Sequence of chain 1.A:
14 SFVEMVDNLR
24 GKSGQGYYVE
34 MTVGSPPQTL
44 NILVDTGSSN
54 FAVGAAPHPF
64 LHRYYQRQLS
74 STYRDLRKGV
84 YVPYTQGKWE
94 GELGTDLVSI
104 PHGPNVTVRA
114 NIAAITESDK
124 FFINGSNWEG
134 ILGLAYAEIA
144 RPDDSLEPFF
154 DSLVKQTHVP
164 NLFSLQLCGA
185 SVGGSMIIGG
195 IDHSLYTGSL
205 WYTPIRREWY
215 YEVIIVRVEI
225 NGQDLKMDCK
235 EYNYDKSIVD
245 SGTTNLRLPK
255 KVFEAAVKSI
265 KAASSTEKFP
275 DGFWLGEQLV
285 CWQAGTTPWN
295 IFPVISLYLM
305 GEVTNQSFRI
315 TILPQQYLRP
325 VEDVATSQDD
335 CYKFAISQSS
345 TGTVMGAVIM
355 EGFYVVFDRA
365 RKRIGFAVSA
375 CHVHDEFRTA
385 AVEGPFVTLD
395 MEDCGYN

Binding-site contacts:
Ligand atom C19 contacts residue ILE126 of chain 1.A at 3.8 Å (hydrophobic).
Ligand atom O37 contacts residue GLN89 of chain 1.A at 3.0 Å (h-bond).
Ligand atom C67 contacts residue GLY50 of chain 1.A at 3.4 Å.
Ligand atom C38 contacts residue GLN89 of chain 1.A at 3.6 Å.
Ligand atom C13 contacts residue GLY246 of chain 1.A at 3.7 Å.
Ligand atom O37 contacts residue THR88 of chain 1.A at 3.4 Å.
Ligand atom C56 contacts residue THR88 of chain 1.A at 3.8 Å.
Ligand atom C22 contacts residue GLY246 of chain 1.A at 3.6 Å.
Ligand atom O49 contacts residue ASP244 of chain 1.A at 2.6 Å (salt-bridge).
Ligand atom N62 contacts residue GLY50 of chain 1.A at 2.9 Å (h-bond).
Ligand atom O49 contacts residue ASP48 of chain 1.A at 2.5 Å (salt-bridge).
Ligand atom C28 contacts residue THR248 of chain 1.A at 3.5 Å.
Ligand atom C5 contacts residue GLY246 of chain 1.A at 3.7 Å.
Ligand atom C64 contacts residue TYR214 of chain 1.A at 3.7 Å (hydrophobic).
Ligand atom C64 contacts residue GLY50 of chain 1.A at 3.8 Å.
Ligand atom O42 contacts residue THR247 of chain 1.A at 3.5 Å.
Ligand atom C56 contacts residue ASP244 of chain 1.A at 3.5 Å.
Ligand atom O42 contacts residue THR248 of chain 1.A at 2.9 Å (h-bond).
Ligand atom C19 contacts residue GLY29 of chain 1.A at 3.8 Å.
Ligand atom C67 contacts residue TYR214 of chain 1.A at 3.7 Å (hydrophobic).
Ligand atom O61 contacts residue THR88 of chain 1.A at 3.0 Å (h-bond).
Ligand atom C19 contacts residue GLN28 of chain 1.A at 3.6 Å.
Ligand atom C54 contacts residue GLY50 of chain 1.A at 3.7 Å.
Ligand atom C47 contacts residue ASP244 of chain 1.A at 3.6 Å.
Ligand atom N1 contacts residue GLY246 of chain 1.A at 3.0 Å (h-bond).
Ligand atom C43 contacts residue GLN89 of chain 1.A at 3.6 Å.
Ligand atom C54 contacts residue ASP244 of chain 1.A at 3.5 Å.
Ligand atom C73 contacts residue PRO86 of chain 1.A at 3.8 Å (hydrophobic).
Ligand atom C5 contacts residue ASP48 of chain 1.A at 3.5 Å.
Ligand atom C47 contacts residue ASP48 of chain 1.A at 3.5 Å.
Ligand atom C13 contacts residue LEU46 of chain 1.A at 3.5 Å (hydrophobic).
Ligand atom O61 contacts residue TYR87 of chain 1.A at 3.2 Å.
Ligand atom C43 contacts residue PHE124 of chain 1.A at 3.8 Å (hydrophobic).
Ligand atom C70 contacts residue ILE142 of chain 1.A at 3.7 Å (hydrophobic).
Ligand atom C60 contacts residue GLY50 of chain 1.A at 3.7 Å.
Ligand atom N1 contacts residue THR247 of chain 1.A at 3.8 Å.
Ligand atom C34 contacts residue THR247 of chain 1.A at 3.7 Å.
Ligand atom O49 contacts residue GLY246 of chain 1.A at 3.6 Å.
Ligand atom C51 contacts residue ASP244 of chain 1.A at 3.3 Å.
Ligand atom C43 contacts residue TYR87 of chain 1.A at 3.5 Å (hydrophobic).

This small molecule binds to this protein.
Small molecule (SMILES): CCCCNC(=O)[C@H](C)C[C@H](O)[C@@H]1C[C@H](C)CCCCCCCC(=O)N[C@@H](C)C(=O)N1